This protein binds this small molecule.
Small molecule (SMILES): CC(=O)N[C@@H]1[C@@H](O)[C@H](O)[C@@H](CO)O[C@H]1O

Sequence of chain 1.A:
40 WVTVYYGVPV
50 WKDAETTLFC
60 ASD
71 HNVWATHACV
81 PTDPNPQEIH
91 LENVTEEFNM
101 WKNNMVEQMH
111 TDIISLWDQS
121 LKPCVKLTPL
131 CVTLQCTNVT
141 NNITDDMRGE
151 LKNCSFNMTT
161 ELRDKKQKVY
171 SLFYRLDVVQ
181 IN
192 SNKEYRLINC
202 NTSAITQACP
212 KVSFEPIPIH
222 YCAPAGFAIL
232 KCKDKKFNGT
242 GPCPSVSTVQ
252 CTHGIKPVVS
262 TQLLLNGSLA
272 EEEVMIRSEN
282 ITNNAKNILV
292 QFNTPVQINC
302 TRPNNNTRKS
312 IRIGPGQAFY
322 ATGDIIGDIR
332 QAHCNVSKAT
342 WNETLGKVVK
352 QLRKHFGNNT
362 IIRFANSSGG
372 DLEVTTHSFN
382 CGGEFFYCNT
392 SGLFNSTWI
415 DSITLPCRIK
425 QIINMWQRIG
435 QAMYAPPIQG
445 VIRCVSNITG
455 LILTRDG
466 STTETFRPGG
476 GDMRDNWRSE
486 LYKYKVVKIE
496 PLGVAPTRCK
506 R

Binding-site contacts:
Ligand atom O7 contacts residue ASN239 of chain 1.A at 4.3 Å.
Ligand atom C6 contacts residue THR241 of chain 1.A at 4.5 Å.
Ligand atom C1 contacts residue THR241 of chain 1.A at 3.8 Å.
Ligand atom C5 contacts residue ASN239 of chain 1.A at 3.6 Å.
Ligand atom C7 contacts residue ASN239 of chain 1.A at 3.7 Å.
Ligand atom C3 contacts residue THR241 of chain 1.A at 4.2 Å.
Ligand atom C2 contacts residue ASN239 of chain 1.A at 2.4 Å.
Ligand atom C8 contacts residue HIS356 of chain 1.A at 4.3 Å.
Ligand atom C5 contacts residue THR241 of chain 1.A at 4.2 Å.
Ligand atom N2 contacts residue ASN239 of chain 1.A at 2.7 Å (h-bond).
Ligand atom C2 contacts residue THR241 of chain 1.A at 4.4 Å.
Ligand atom C8 contacts residue ILE282 of chain 1.A at 3.9 Å (hydrophobic).
Ligand atom O5 contacts residue ASN239 of chain 1.A at 2.4 Å (h-bond).
Ligand atom O7 contacts residue HIS356 of chain 1.A at 4.0 Å.
Ligand atom O5 contacts residue THR241 of chain 1.A at 4.2 Å.
Ligand atom C7 contacts residue HIS356 of chain 1.A at 4.4 Å.
Ligand atom C4 contacts residue ASN239 of chain 1.A at 4.1 Å.
Ligand atom C3 contacts residue ASN239 of chain 1.A at 3.6 Å.
Ligand atom C1 contacts residue ASN239 of chain 1.A at 1.4 Å.
Ligand atom C8 contacts residue SER279 of chain 1.A at 3.9 Å.